A small-molecule ligand and the protein it binds are described below.
Small molecule (SMILES): C[N+](C)(C)CCCC[C@H](N)C(=O)O

Sequence of chain 1.A:
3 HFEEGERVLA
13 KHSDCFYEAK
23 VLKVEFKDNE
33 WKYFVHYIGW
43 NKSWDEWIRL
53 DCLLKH

Binding-site contacts:
Ligand atom NZ contacts residue HIS14 of chain 1.A at 4.0 Å.
Ligand atom NZ contacts residue TRP46 of chain 1.A at 4.4 Å.
Ligand atom CB contacts residue TRP46 of chain 1.A at 4.0 Å (hydrophobic).
Ligand atom CE contacts residue TRP42 of chain 1.A at 3.6 Å (hydrophobic).
Ligand atom CM2 contacts residue TRP46 of chain 1.A at 3.9 Å (hydrophobic).
Ligand atom CM3 contacts residue TRP46 of chain 1.A at 4.3 Å (hydrophobic).
Ligand atom N contacts residue TRP42 of chain 1.A at 3.4 Å.
Ligand atom CD contacts residue HIS14 of chain 1.A at 4.3 Å.
Ligand atom CE contacts residue TRP46 of chain 1.A at 4.5 Å (hydrophobic).
Ligand atom CM2 contacts residue HIS14 of chain 1.A at 3.3 Å.
Ligand atom CG contacts residue TRP46 of chain 1.A at 3.1 Å (hydrophobic).
Ligand atom CA contacts residue TRP42 of chain 1.A at 4.2 Å (hydrophobic).
Ligand atom CD contacts residue TRP46 of chain 1.A at 4.1 Å (hydrophobic).
Ligand atom CM1 contacts residue HIS14 of chain 1.A at 3.4 Å.
Ligand atom CM3 contacts residue TYR39 of chain 1.A at 3.8 Å (hydrophobic).
Ligand atom CB contacts residue TRP42 of chain 1.A at 4.0 Å (hydrophobic).
Ligand atom CM3 contacts residue TRP42 of chain 1.A at 3.6 Å (hydrophobic).
Ligand atom CD contacts residue TRP42 of chain 1.A at 4.3 Å (hydrophobic).
Ligand atom NZ contacts residue TRP42 of chain 1.A at 4.3 Å.
Ligand atom CG contacts residue TRP42 of chain 1.A at 3.5 Å (hydrophobic).
Ligand atom CM1 contacts residue TYR19 of chain 1.A at 3.3 Å (hydrophobic).
Ligand atom CE contacts residue TYR19 of chain 1.A at 4.5 Å (hydrophobic).